Sequence of chain 1.K:
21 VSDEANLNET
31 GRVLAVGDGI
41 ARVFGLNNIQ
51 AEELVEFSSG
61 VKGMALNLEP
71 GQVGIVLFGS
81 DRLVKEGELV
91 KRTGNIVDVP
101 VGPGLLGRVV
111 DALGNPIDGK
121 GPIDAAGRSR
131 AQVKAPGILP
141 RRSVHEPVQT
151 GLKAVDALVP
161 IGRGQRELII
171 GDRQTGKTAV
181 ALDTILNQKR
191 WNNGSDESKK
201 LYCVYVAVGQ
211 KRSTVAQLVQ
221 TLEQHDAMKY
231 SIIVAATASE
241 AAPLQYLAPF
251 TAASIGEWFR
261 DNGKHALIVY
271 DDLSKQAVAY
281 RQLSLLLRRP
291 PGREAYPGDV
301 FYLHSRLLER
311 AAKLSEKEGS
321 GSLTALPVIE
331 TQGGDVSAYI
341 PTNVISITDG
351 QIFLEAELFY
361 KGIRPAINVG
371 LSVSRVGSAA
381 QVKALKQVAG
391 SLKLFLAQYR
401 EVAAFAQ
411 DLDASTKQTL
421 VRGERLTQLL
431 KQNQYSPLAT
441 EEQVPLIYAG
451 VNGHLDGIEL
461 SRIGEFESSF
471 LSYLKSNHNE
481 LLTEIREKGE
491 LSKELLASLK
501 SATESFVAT

Sequence of chain 1.O:
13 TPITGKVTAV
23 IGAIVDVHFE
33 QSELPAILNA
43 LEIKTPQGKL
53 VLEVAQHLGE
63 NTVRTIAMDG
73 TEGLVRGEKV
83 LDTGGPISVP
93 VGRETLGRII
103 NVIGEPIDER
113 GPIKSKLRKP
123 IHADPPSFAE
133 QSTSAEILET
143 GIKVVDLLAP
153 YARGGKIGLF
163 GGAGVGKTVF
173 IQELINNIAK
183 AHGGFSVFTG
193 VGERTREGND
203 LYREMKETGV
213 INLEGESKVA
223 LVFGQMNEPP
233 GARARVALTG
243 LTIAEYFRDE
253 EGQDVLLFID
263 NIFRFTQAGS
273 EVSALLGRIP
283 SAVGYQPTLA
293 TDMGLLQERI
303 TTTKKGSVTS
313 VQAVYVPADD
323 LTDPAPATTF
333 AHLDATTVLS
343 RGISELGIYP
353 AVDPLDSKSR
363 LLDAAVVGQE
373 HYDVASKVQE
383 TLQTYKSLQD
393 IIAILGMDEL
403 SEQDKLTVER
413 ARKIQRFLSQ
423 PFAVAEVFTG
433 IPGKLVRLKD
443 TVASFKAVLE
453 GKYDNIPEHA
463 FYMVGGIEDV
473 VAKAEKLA

Binding-site contacts:
Ligand atom O3A contacts residue GLY168 of chain 1.O at 2.9 Å (h-bond).
Ligand atom N1 contacts residue ALA427 of chain 1.O at 3.5 Å.
Ligand atom O1G contacts residue GLY166 of chain 1.O at 2.8 Å (h-bond).
Ligand atom O2G contacts residue MG1 of chain 1.VA at 2.2 Å.
Ligand atom O2B contacts residue THR170 of chain 1.O at 2.4 Å (h-bond).
Ligand atom PG contacts residue MG1 of chain 1.VA at 3.4 Å.
Ligand atom C4 contacts residue TYR351 of chain 1.O at 3.4 Å (hydrophobic).
Ligand atom O2A contacts residue ARG375 of chain 1.K at 2.7 Å (salt-bridge).
Ligand atom C5 contacts residue TYR351 of chain 1.O at 3.3 Å (hydrophobic).
Ligand atom O1B contacts residue VAL167 of chain 1.O at 3.5 Å (h-bond).
Ligand atom O1B contacts residue LYS169 of chain 1.O at 2.8 Å (salt-bridge).
Ligand atom C5' contacts residue ARG375 of chain 1.K at 3.6 Å.
Ligand atom O3G contacts residue ARG375 of chain 1.K at 2.9 Å (salt-bridge).
Ligand atom O3A contacts residue LYS169 of chain 1.O at 3.1 Å (salt-bridge).
Ligand atom O2G contacts residue GLU195 of chain 1.O at 3.5 Å (salt-bridge).
Ligand atom PB contacts residue LYS169 of chain 1.O at 3.4 Å.
Ligand atom O1B contacts residue GLY168 of chain 1.O at 3.5 Å (h-bond).
Ligand atom O1G contacts residue ALA165 of chain 1.O at 3.6 Å.
Ligand atom O3G contacts residue ARG196 of chain 1.O at 2.9 Å (salt-bridge).
Ligand atom O2G contacts residue ARG196 of chain 1.O at 3.5 Å (salt-bridge).
Ligand atom N9 contacts residue TYR351 of chain 1.O at 3.5 Å.
Ligand atom O1G contacts residue LYS169 of chain 1.O at 3.0 Å (salt-bridge).
Ligand atom C8 contacts residue GLY168 of chain 1.O at 3.6 Å.
Ligand atom O3G contacts residue SER346 of chain 1.K at 3.1 Å.
Ligand atom C2 contacts residue TYR351 of chain 1.O at 3.5 Å (hydrophobic).
Ligand atom N7 contacts residue VAL171 of chain 1.O at 3.4 Å.
Ligand atom O2B contacts residue LYS169 of chain 1.O at 3.5 Å.
Ligand atom O2' contacts residue VAL373 of chain 1.K at 3.4 Å.
Ligand atom N1 contacts residue TYR351 of chain 1.O at 3.4 Å.
Ligand atom O2' contacts residue PHE430 of chain 1.O at 3.6 Å.
Ligand atom O3' contacts residue ARG375 of chain 1.K at 3.1 Å.
Ligand atom O1A contacts residue VAL171 of chain 1.O at 2.6 Å (h-bond).
Ligand atom C6 contacts residue TYR351 of chain 1.O at 3.5 Å (hydrophobic).
Ligand atom N3B contacts residue ARG375 of chain 1.K at 3.1 Å (salt-bridge).
Ligand atom N3B contacts residue MG1 of chain 1.VA at 3.5 Å.
Ligand atom PB contacts residue MG1 of chain 1.VA at 3.4 Å.
Ligand atom O1A contacts residue THR170 of chain 1.O at 3.2 Å (h-bond).
Ligand atom N3B contacts residue GLY166 of chain 1.O at 3.3 Å.
Ligand atom O2B contacts residue MG1 of chain 1.VA at 2.2 Å.
Ligand atom O1A contacts residue GLY168 of chain 1.O at 3.5 Å.

A small-molecule ligand and the protein it binds are described below.
Small molecule (SMILES): Nc1ncnc2c1ncn2[C@@H]1O[C@H](CO[P](=O)(O)O[P](=O)(O)NP(=O)(O)O)[C@@H](O)[C@H]1O